Sequence of chain 1.A:
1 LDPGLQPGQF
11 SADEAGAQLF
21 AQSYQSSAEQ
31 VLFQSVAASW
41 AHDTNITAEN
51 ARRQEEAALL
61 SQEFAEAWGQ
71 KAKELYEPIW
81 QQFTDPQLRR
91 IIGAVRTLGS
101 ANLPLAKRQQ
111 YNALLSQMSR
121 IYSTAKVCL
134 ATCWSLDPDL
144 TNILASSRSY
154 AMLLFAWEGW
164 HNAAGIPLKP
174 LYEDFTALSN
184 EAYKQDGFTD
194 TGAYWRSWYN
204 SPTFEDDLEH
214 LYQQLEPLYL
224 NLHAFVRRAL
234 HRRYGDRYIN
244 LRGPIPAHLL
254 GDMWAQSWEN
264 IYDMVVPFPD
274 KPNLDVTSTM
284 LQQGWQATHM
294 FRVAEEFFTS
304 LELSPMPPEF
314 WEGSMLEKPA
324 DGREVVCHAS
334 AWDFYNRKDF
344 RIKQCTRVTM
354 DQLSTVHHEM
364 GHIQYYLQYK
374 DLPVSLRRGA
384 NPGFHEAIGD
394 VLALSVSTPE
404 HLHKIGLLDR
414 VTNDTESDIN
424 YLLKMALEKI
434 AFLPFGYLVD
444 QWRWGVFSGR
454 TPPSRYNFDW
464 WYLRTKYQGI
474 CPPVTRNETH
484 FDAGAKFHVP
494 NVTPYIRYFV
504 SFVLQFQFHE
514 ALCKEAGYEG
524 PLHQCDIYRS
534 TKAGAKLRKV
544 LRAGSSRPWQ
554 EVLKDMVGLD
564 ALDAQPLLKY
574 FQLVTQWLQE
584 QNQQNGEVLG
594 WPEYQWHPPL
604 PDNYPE

This small molecule binds to this protein.
Small molecule (SMILES): CC(=O)N[C@@H]1[C@@H](O)[C@H](O)[C@@H](CO)O[C@H]1O

Binding-site contacts:
Ligand atom C2 contacts residue ASN45 of chain 1.A at 2.4 Å.
Ligand atom C6 contacts residue ASN50 of chain 1.A at 4.1 Å.
Ligand atom C6 contacts residue GLU49 of chain 1.A at 4.4 Å.
Ligand atom C5 contacts residue ASN50 of chain 1.A at 4.2 Å.
Ligand atom C5 contacts residue THR47 of chain 1.A at 4.4 Å.
Ligand atom C1 contacts residue ASN45 of chain 1.A at 1.4 Å.
Ligand atom O5 contacts residue ASN50 of chain 1.A at 3.1 Å (h-bond).
Ligand atom O5 contacts residue ASN45 of chain 1.A at 2.4 Å (h-bond).
Ligand atom O6 contacts residue ASN50 of chain 1.A at 3.5 Å (h-bond).
Ligand atom C1 contacts residue THR47 of chain 1.A at 4.1 Å.
Ligand atom O6 contacts residue THR47 of chain 1.A at 2.6 Å (h-bond).
Ligand atom C7 contacts residue ASN45 of chain 1.A at 3.4 Å.
Ligand atom C6 contacts residue THR47 of chain 1.A at 4.0 Å.
Ligand atom O7 contacts residue ASN45 of chain 1.A at 3.6 Å (h-bond).
Ligand atom O5 contacts residue THR47 of chain 1.A at 3.8 Å.
Ligand atom C6 contacts residue ARG53 of chain 1.A at 3.9 Å.
Ligand atom C5 contacts residue ASN45 of chain 1.A at 3.7 Å.
Ligand atom C8 contacts residue ARG326 of chain 1.A at 3.7 Å.
Ligand atom C1 contacts residue ASN50 of chain 1.A at 3.8 Å.
Ligand atom C3 contacts residue ASN45 of chain 1.A at 3.8 Å.
Ligand atom C4 contacts residue ASN45 of chain 1.A at 4.2 Å.
Ligand atom O6 contacts residue GLU49 of chain 1.A at 3.5 Å.
Ligand atom N2 contacts residue ASN45 of chain 1.A at 2.9 Å (h-bond).
Ligand atom O6 contacts residue ARG53 of chain 1.A at 4.1 Å.